A protein and the small-molecule ligand that binds it are described below.
Small molecule (SMILES): COc1nccnc1CC(C)C

Sequence of chain 2.A:
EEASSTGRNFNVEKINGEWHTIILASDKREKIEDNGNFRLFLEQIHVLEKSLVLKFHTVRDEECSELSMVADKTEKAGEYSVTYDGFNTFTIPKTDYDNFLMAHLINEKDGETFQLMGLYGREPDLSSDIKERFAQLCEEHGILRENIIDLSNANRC

Binding-site contacts:
Ligand atom N1 contacts residue LEU128 of chain 2.A at 4.2 Å.
Ligand atom C3 contacts residue LEU128 of chain 2.A at 4.2 Å (hydrophobic).
Ligand atom C2 contacts residue TYR132 of chain 2.A at 3.3 Å (hydrophobic).
Ligand atom C23 contacts residue PHE102 of chain 2.A at 3.7 Å (hydrophobic).
Ligand atom C24 contacts residue LEU128 of chain 2.A at 4.5 Å (hydrophobic).
Ligand atom C31 contacts residue PHE68 of chain 2.A at 4.4 Å (hydrophobic).
Ligand atom N1 contacts residue PHE68 of chain 2.A at 4.0 Å.
Ligand atom C3 contacts residue LEU117 of chain 2.A at 4.3 Å (hydrophobic).
Ligand atom C6 contacts residue PHE68 of chain 2.A at 4.5 Å (hydrophobic).
Ligand atom N1 contacts residue LEU36 of chain 2.A at 4.4 Å.
Ligand atom N4 contacts residue PHE50 of chain 2.A at 3.8 Å.
Ligand atom O31 contacts residue LEU117 of chain 2.A at 3.8 Å.
Ligand atom C21 contacts residue TYR132 of chain 2.A at 3.3 Å (hydrophobic).
Ligand atom C24 contacts residue ALA115 of chain 2.A at 3.6 Å (hydrophobic).
Ligand atom C6 contacts residue PHE50 of chain 2.A at 3.8 Å (hydrophobic).
Ligand atom C24 contacts residue TYR132 of chain 2.A at 3.6 Å (hydrophobic).
Ligand atom C22 contacts residue TYR132 of chain 2.A at 4.0 Å (hydrophobic).
Ligand atom C3 contacts residue PHE68 of chain 2.A at 3.9 Å (hydrophobic).
Ligand atom C6 contacts residue TYR132 of chain 2.A at 3.4 Å (hydrophobic).
Ligand atom C23 contacts residue ALA115 of chain 2.A at 3.9 Å (hydrophobic).
Ligand atom C5 contacts residue PHE50 of chain 2.A at 3.3 Å (hydrophobic).
Ligand atom N4 contacts residue LEU52 of chain 2.A at 3.4 Å.
Ligand atom C24 contacts residue LEU117 of chain 2.A at 4.0 Å (hydrophobic).
Ligand atom O31 contacts residue PHE68 of chain 2.A at 3.9 Å.
Ligand atom C31 contacts residue TYR96 of chain 2.A at 4.4 Å (hydrophobic).
Ligand atom C3 contacts residue LEU52 of chain 2.A at 4.2 Å (hydrophobic).
Ligand atom C21 contacts residue PHE68 of chain 2.A at 3.9 Å (hydrophobic).
Ligand atom C31 contacts residue LEU117 of chain 2.A at 3.9 Å (hydrophobic).
Ligand atom C6 contacts residue LEU52 of chain 2.A at 3.9 Å (hydrophobic).
Ligand atom C5 contacts residue LEU128 of chain 2.A at 3.4 Å (hydrophobic).
Ligand atom C22 contacts residue ALA115 of chain 2.A at 4.4 Å (hydrophobic).
Ligand atom N4 contacts residue LEU128 of chain 2.A at 3.7 Å.
Ligand atom C31 contacts residue LEU52 of chain 2.A at 4.2 Å (hydrophobic).
Ligand atom C22 contacts residue LEU117 of chain 2.A at 4.3 Å (hydrophobic).
Ligand atom C31 contacts residue MET81 of chain 2.A at 3.8 Å (hydrophobic).
Ligand atom C5 contacts residue LEU52 of chain 2.A at 3.6 Å (hydrophobic).
Ligand atom C6 contacts residue LEU36 of chain 2.A at 4.0 Å (hydrophobic).
Ligand atom C6 contacts residue LEU128 of chain 2.A at 3.7 Å (hydrophobic).
Ligand atom N1 contacts residue TYR132 of chain 2.A at 2.5 Å (h-bond).
Ligand atom C2 contacts residue PHE68 of chain 2.A at 3.8 Å (hydrophobic).